Sequence of chain 1.C:
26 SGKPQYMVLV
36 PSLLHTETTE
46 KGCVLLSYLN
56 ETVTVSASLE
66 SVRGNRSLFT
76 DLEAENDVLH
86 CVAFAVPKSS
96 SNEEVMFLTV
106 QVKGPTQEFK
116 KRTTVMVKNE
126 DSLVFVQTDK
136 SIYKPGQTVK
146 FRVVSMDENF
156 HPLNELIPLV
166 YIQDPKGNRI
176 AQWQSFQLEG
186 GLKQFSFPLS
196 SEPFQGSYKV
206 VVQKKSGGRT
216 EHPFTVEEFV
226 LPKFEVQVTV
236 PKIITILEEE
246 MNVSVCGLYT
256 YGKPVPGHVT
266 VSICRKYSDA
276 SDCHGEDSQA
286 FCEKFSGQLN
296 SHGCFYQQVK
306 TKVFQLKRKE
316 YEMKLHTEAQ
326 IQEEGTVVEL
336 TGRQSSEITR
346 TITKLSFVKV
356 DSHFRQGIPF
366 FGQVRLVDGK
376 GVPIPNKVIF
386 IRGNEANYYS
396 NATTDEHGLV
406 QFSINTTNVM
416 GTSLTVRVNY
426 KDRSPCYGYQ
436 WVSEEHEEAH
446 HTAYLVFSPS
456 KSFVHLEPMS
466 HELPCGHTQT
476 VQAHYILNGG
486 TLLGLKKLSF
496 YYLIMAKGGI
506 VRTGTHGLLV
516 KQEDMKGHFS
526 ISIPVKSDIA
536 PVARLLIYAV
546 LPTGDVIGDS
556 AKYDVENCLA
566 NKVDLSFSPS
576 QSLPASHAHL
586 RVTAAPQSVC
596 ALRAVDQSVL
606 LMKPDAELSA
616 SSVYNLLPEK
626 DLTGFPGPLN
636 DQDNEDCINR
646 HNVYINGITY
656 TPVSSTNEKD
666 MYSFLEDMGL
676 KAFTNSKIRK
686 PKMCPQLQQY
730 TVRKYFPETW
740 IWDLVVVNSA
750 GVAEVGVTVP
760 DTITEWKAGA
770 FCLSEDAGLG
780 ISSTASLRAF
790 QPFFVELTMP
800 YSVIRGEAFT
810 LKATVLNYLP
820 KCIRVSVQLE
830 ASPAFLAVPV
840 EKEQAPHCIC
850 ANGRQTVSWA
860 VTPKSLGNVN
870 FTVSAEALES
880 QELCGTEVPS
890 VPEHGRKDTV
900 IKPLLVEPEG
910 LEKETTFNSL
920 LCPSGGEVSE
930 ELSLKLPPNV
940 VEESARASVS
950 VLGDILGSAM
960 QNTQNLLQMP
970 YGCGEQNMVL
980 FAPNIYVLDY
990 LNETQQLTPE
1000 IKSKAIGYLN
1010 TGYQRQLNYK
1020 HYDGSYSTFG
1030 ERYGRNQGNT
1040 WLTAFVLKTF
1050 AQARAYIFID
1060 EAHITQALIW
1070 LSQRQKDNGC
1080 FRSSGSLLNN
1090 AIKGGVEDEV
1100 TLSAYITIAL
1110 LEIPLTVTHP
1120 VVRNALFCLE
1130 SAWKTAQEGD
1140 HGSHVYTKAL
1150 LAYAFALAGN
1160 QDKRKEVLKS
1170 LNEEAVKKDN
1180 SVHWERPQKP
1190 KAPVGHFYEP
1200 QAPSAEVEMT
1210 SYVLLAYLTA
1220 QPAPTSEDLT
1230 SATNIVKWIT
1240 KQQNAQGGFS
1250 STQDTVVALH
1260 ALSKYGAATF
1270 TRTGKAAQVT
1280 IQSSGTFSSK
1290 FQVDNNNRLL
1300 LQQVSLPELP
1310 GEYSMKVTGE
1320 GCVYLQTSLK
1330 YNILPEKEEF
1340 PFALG

The small molecule below binds the protein below.
Small molecule (SMILES): CC(=O)N[C@H]1[C@H](O[C@H]2[C@H](O)[C@@H](NC(C)=O)CO[C@@H]2CO)O[C@H](CO)[C@@H](O[C@@H]2O[C@H](CO)[C@@H](O)[C@H](O)[C@@H]2O)[C@@H]1O

Binding-site contacts:
Ligand atom C7 contacts residue ASN991 of chain 1.C at 3.8 Å.
Ligand atom C4 contacts residue ASN991 of chain 1.C at 4.3 Å.
Ligand atom O6 contacts residue GLU992 of chain 1.C at 3.9 Å.
Ligand atom C7 contacts residue LYS1001 of chain 1.C at 4.1 Å.
Ligand atom C1 contacts residue TYR1055 of chain 1.C at 4.3 Å (hydrophobic).
Ligand atom O6 contacts residue ARG1271 of chain 1.C at 4.2 Å.
Ligand atom C2 contacts residue ASN991 of chain 1.C at 2.5 Å.
Ligand atom C8 contacts residue LYS1001 of chain 1.C at 3.7 Å.
Ligand atom C3 contacts residue ASN991 of chain 1.C at 3.8 Å.
Ligand atom N2 contacts residue ASN991 of chain 1.C at 2.8 Å (h-bond).
Ligand atom O7 contacts residue LEU996 of chain 1.C at 4.4 Å.
Ligand atom O7 contacts residue LYS1001 of chain 1.C at 3.6 Å (salt-bridge).
Ligand atom C5 contacts residue ASN991 of chain 1.C at 3.6 Å.
Ligand atom O7 contacts residue ASN991 of chain 1.C at 4.1 Å.
Ligand atom C1 contacts residue ASN991 of chain 1.C at 1.4 Å.
Ligand atom O5 contacts residue ARG1271 of chain 1.C at 3.8 Å.
Ligand atom C8 contacts residue ARG1271 of chain 1.C at 4.2 Å.
Ligand atom C5 contacts residue ARG1271 of chain 1.C at 3.7 Å.
Ligand atom C1 contacts residue ARG1271 of chain 1.C at 3.8 Å.
Ligand atom O5 contacts residue ASN991 of chain 1.C at 2.4 Å (h-bond).
Ligand atom C6 contacts residue ARG1271 of chain 1.C at 4.4 Å.